The small molecule below binds the protein below.
Small molecule (SMILES): CNc1nc2ccc(S(=O)(=O)N(CC(C)C)C[C@@H](O)[C@H](Cc3ccccc3)NC(=O)O[C@H]3CO[C@H]4OC[C@H](OCCC(F)(F)F)[C@H]43)cc2o1

Sequence of chain 1.A:
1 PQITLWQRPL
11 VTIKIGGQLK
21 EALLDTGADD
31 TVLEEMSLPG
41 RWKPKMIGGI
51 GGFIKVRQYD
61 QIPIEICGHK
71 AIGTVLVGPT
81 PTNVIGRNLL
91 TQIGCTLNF

Binding-site contacts:
Ligand atom FAA contacts residue PHE53 of chain 1.A at 3.0 Å.
Ligand atom OAG contacts residue GLY49 of chain 1.B at 2.9 Å.
Ligand atom CBC contacts residue GLY48 of chain 1.A at 3.5 Å.
Ligand atom CAY contacts residue ASP25 of chain 1.B at 3.0 Å.
Ligand atom NBA contacts residue ASP30 of chain 1.B at 2.4 Å (salt-bridge).
Ligand atom CAN contacts residue GLY27 of chain 1.A at 3.6 Å.
Ligand atom FAB contacts residue PRO81 of chain 1.B at 3.2 Å.
Ligand atom CAA contacts residue ASP30 of chain 1.B at 3.3 Å.
Ligand atom OAH contacts residue ASP25 of chain 1.A at 2.9 Å (salt-bridge).
Ligand atom CAQ contacts residue ASP30 of chain 1.B at 3.2 Å.
Ligand atom CBL contacts residue ASP30 of chain 1.B at 3.4 Å.
Ligand atom OBG contacts residue ALA28 of chain 1.A at 3.6 Å.
Ligand atom OAH contacts residue ASP25 of chain 1.B at 2.5 Å (salt-bridge).
Ligand atom CBV contacts residue GLY48 of chain 1.A at 3.1 Å.
Ligand atom OBF contacts residue ASP30 of chain 1.A at 3.3 Å (salt-bridge).
Ligand atom OBF contacts residue ASP29 of chain 1.A at 3.0 Å (salt-bridge).
Ligand atom CBP contacts residue ASP25 of chain 1.A at 3.6 Å.
Ligand atom NBB contacts residue GLY27 of chain 1.A at 3.1 Å (h-bond).
Ligand atom CAS contacts residue GLY48 of chain 1.A at 3.2 Å.
Ligand atom CAW contacts residue ASP25 of chain 1.B at 3.1 Å.
Ligand atom OAG contacts residue ILE50 of chain 1.A at 3.4 Å.
Ligand atom CBU contacts residue ASP29 of chain 1.A at 3.5 Å.
Ligand atom CBO contacts residue GLY27 of chain 1.B at 3.5 Å.
Ligand atom FAB contacts residue GLY48 of chain 1.A at 3.4 Å.
Ligand atom OAF contacts residue ILE50 of chain 1.A at 3.5 Å.
Ligand atom CAQ contacts residue ALA28 of chain 1.B at 3.3 Å (hydrophobic).
Ligand atom CBP contacts residue ASP25 of chain 1.B at 3.1 Å.
Ligand atom CAM contacts residue GLY49 of chain 1.A at 3.5 Å.
Ligand atom CAX contacts residue GLY27 of chain 1.B at 3.4 Å.
Ligand atom CAL contacts residue THR82 of chain 1.B at 3.3 Å.
Ligand atom CAT contacts residue GLY48 of chain 1.A at 1.9 Å.
Ligand atom CAU contacts residue GLY27 of chain 1.A at 3.4 Å.
Ligand atom OAH contacts residue GLY27 of chain 1.A at 3.3 Å.
Ligand atom CAR contacts residue GLY48 of chain 1.B at 3.4 Å.
Ligand atom OBE contacts residue ASP29 of chain 1.A at 2.9 Å (salt-bridge).
Ligand atom FAA contacts residue GLY48 of chain 1.A at 3.0 Å.
Ligand atom OBD contacts residue GLY48 of chain 1.A at 2.9 Å (h-bond).
Ligand atom NAZ contacts residue ASP30 of chain 1.B at 3.0 Å (salt-bridge).
Ligand atom CBR contacts residue GLY48 of chain 1.A at 3.0 Å.
Ligand atom CAP contacts residue ALA28 of chain 1.B at 3.4 Å (hydrophobic).

Sequence of chain 1.B:
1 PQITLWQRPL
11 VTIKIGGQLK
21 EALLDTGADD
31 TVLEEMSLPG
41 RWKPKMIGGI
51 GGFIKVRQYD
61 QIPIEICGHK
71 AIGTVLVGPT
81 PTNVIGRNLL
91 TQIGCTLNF